Sequence of chain 1.A:
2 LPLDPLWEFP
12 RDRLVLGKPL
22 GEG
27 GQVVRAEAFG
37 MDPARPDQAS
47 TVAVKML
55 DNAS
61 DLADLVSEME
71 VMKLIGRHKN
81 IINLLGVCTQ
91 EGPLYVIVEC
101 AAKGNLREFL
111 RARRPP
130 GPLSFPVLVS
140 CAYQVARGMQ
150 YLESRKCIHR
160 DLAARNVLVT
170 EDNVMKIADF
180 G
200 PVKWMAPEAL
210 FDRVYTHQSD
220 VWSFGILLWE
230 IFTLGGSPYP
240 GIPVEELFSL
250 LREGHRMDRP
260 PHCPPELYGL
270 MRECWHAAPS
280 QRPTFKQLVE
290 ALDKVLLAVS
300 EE

The protein below binds the small molecule below.
Small molecule (SMILES): COCCNc1cc(NC(=O)N2CCCc3ccc(C(=O)C(F)(F)F)nc32)ncc1CN

Binding-site contacts:
Ligand atom CBF contacts residue LYS51 of chain 1.A at 3.6 Å.
Ligand atom NAS contacts residue ALA101 of chain 1.A at 3.3 Å (h-bond).
Ligand atom NBB contacts residue LEU167 of chain 1.A at 3.6 Å.
Ligand atom NAA contacts residue CYS100 of chain 1.A at 2.6 Å (h-bond).
Ligand atom FAO contacts residue CYS100 of chain 1.A at 2.7 Å.
Ligand atom CAX contacts residue ALA49 of chain 1.A at 3.6 Å (hydrophobic).
Ligand atom FAN contacts residue CYS100 of chain 1.A at 3.7 Å.
Ligand atom NAY contacts residue ALA101 of chain 1.A at 3.5 Å (h-bond).
Ligand atom CAX contacts residue GLU99 of chain 1.A at 3.4 Å.
Ligand atom NAJ contacts residue ALA101 of chain 1.A at 3.1 Å (h-bond).
Ligand atom CAH contacts residue ALA102 of chain 1.A at 3.4 Å (hydrophobic).
Ligand atom CAG contacts residue ALA102 of chain 1.A at 3.0 Å (hydrophobic).
Ligand atom CAC contacts residue CYS100 of chain 1.A at 3.5 Å (hydrophobic).
Ligand atom OAL contacts residue CYS100 of chain 1.A at 2.7 Å (h-bond).
Ligand atom CAM contacts residue VAL48 of chain 1.A at 3.3 Å (hydrophobic).
Ligand atom NBA contacts residue LYS51 of chain 1.A at 3.3 Å.
Ligand atom FAN contacts residue THR47 of chain 1.A at 3.5 Å.
Ligand atom NAS contacts residue LEU21 of chain 1.A at 3.2 Å.
Ligand atom CAF contacts residue ALA101 of chain 1.A at 3.4 Å (hydrophobic).
Ligand atom CAQ contacts residue LEU21 of chain 1.A at 3.5 Å (hydrophobic).
Ligand atom FAP contacts residue ARG31 of chain 1.A at 3.2 Å.
Ligand atom NBA contacts residue ILE82 of chain 1.A at 3.5 Å.
Ligand atom CAF contacts residue ALA102 of chain 1.A at 3.7 Å (hydrophobic).
Ligand atom FAP contacts residue LEU21 of chain 1.A at 3.2 Å.
Ligand atom CAV contacts residue LEU167 of chain 1.A at 3.4 Å (hydrophobic).
Ligand atom CAE contacts residue ALA102 of chain 1.A at 3.4 Å (hydrophobic).
Ligand atom NAA contacts residue LEU21 of chain 1.A at 3.6 Å.
Ligand atom CAM contacts residue CYS100 of chain 1.A at 2.9 Å (hydrophobic).
Ligand atom NAA contacts residue ALA101 of chain 1.A at 3.6 Å.
Ligand atom CAK contacts residue CYS100 of chain 1.A at 2.0 Å (hydrophobic).
Ligand atom CAB contacts residue CYS100 of chain 1.A at 2.4 Å (hydrophobic).
Ligand atom FAO contacts residue VAL48 of chain 1.A at 3.4 Å.
Ligand atom OAL contacts residue THR47 of chain 1.A at 3.1 Å.
Ligand atom OAR contacts residue ALA101 of chain 1.A at 3.5 Å (h-bond).
Ligand atom FAN contacts residue VAL48 of chain 1.A at 2.3 Å.
Ligand atom CAQ contacts residue ALA101 of chain 1.A at 3.0 Å (hydrophobic).
Ligand atom CAI contacts residue ALA101 of chain 1.A at 3.6 Å (hydrophobic).
Ligand atom CAW contacts residue LEU167 of chain 1.A at 3.4 Å (hydrophobic).
Ligand atom CBF contacts residue ASP178 of chain 1.A at 3.3 Å.
Ligand atom FAO contacts residue ALA49 of chain 1.A at 3.3 Å.